This small molecule binds to this protein.
Small molecule (SMILES): CCc1c(C(=O)n2ccc3ccc(S(=O)(=O)NC)cc32)[nH]c(C)c1C(C)=O

Sequence of chain 1.A:
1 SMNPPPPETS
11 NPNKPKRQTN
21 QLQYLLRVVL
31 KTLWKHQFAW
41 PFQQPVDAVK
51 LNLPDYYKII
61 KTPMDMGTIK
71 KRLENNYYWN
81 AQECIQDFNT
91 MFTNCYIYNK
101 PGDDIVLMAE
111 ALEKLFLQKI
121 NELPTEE

Binding-site contacts:
Ligand atom C29 contacts residue ASN99 of chain 1.A at 3.8 Å.
Ligand atom C7 contacts residue ILE105 of chain 1.A at 3.8 Å (hydrophobic).
Ligand atom C11 contacts residue TRP40 of chain 1.A at 3.6 Å (hydrophobic).
Ligand atom C4 contacts residue VAL46 of chain 1.A at 3.9 Å (hydrophobic).
Ligand atom O20 contacts residue LYS50 of chain 1.A at 2.9 Å (salt-bridge).
Ligand atom O28 contacts residue ILE105 of chain 1.A at 3.9 Å.
Ligand atom O28 contacts residue CYS95 of chain 1.A at 4.0 Å.
Ligand atom C29 contacts residue TYR56 of chain 1.A at 3.6 Å (hydrophobic).
Ligand atom C22 contacts residue GLN44 of chain 1.A at 3.6 Å.
Ligand atom C15 contacts residue LEU51 of chain 1.A at 3.9 Å (hydrophobic).
Ligand atom C4 contacts residue ILE105 of chain 1.A at 3.8 Å (hydrophobic).
Ligand atom N6 contacts residue PRO41 of chain 1.A at 2.9 Å (h-bond).
Ligand atom C27 contacts residue ASN99 of chain 1.A at 3.6 Å.
Ligand atom C12 contacts residue LEU51 of chain 1.A at 3.8 Å (hydrophobic).
Ligand atom C5 contacts residue ILE105 of chain 1.A at 3.6 Å (hydrophobic).
Ligand atom C16 contacts residue LEU51 of chain 1.A at 3.8 Å (hydrophobic).
Ligand atom C26 contacts residue PRO41 of chain 1.A at 3.9 Å (hydrophobic).
Ligand atom N10 contacts residue TRP40 of chain 1.A at 3.9 Å.
Ligand atom N6 contacts residue VAL46 of chain 1.A at 4.0 Å.
Ligand atom C3 contacts residue ILE105 of chain 1.A at 4.0 Å (hydrophobic).
Ligand atom C6 contacts residue TRP40 of chain 1.A at 4.1 Å (hydrophobic).
Ligand atom O9 contacts residue PRO41 of chain 1.A at 3.4 Å (h-bond).
Ligand atom C29 contacts residue TYR98 of chain 1.A at 3.5 Å (hydrophobic).
Ligand atom C14 contacts residue LEU51 of chain 1.A at 3.9 Å (hydrophobic).
Ligand atom S18 contacts residue LYS50 of chain 1.A at 4.1 Å.
Ligand atom C7 contacts residue PRO41 of chain 1.A at 3.8 Å (hydrophobic).
Ligand atom C12 contacts residue TRP40 of chain 1.A at 3.8 Å (hydrophobic).
Ligand atom O19 contacts residue LYS50 of chain 1.A at 3.8 Å.
Ligand atom C8 contacts residue PRO41 of chain 1.A at 3.8 Å (hydrophobic).
Ligand atom C26 contacts residue PHE42 of chain 1.A at 3.8 Å (hydrophobic).
Ligand atom C11 contacts residue LEU51 of chain 1.A at 3.8 Å (hydrophobic).
Ligand atom N6 contacts residue ILE105 of chain 1.A at 3.6 Å.
Ligand atom C2 contacts residue LEU51 of chain 1.A at 3.9 Å (hydrophobic).
Ligand atom C16 contacts residue TRP40 of chain 1.A at 3.7 Å (hydrophobic).
Ligand atom C5 contacts residue PRO41 of chain 1.A at 3.7 Å (hydrophobic).
Ligand atom C5 contacts residue VAL46 of chain 1.A at 3.5 Å (hydrophobic).
Ligand atom O28 contacts residue ASN99 of chain 1.A at 2.8 Å (h-bond).
Ligand atom C26 contacts residue VAL46 of chain 1.A at 3.7 Å (hydrophobic).
Ligand atom C13 contacts residue LEU51 of chain 1.A at 3.8 Å (hydrophobic).
Ligand atom C17 contacts residue TRP40 of chain 1.A at 3.9 Å (hydrophobic).